Binding-site contacts:
Ligand atom C5A contacts residue ALA150 of chain 2.A at 3.2 Å (hydrophobic).
Ligand atom C2B contacts residue MET224 of chain 2.A at 3.6 Å (hydrophobic).
Ligand atom N2 contacts residue MET221 of chain 2.A at 3.5 Å (h-bond).
Ligand atom N2 contacts residue ASN219 of chain 2.A at 3.4 Å (h-bond).
Ligand atom O1A contacts residue ALA150 of chain 2.A at 3.8 Å.
Ligand atom N3A contacts residue PRO174 of chain 2.A at 3.6 Å (h-bond).
Ligand atom C6B contacts residue VAL188 of chain 2.A at 3.8 Å (hydrophobic).
Ligand atom CL1 contacts residue VAL188 of chain 2.A at 3.5 Å.
Ligand atom C3C contacts residue ILE104 of chain 2.A at 3.6 Å (hydrophobic).
Ligand atom C1B contacts residue TYR152 of chain 2.A at 3.8 Å (hydrophobic).
Ligand atom C4A contacts residue VAL176 of chain 2.A at 3.7 Å (hydrophobic).
Ligand atom C5B contacts residue TYR152 of chain 2.A at 3.8 Å (hydrophobic).
Ligand atom C2D contacts residue SER107 of chain 2.A at 3.8 Å.
Ligand atom O1 contacts residue MET221 of chain 2.A at 3.1 Å (h-bond).
Ligand atom C4C contacts residue TYR128 of chain 2.A at 3.5 Å (hydrophobic).
Ligand atom C6B contacts residue TYR152 of chain 2.A at 3.8 Å (hydrophobic).
Ligand atom C1C contacts residue TYR128 of chain 2.A at 3.5 Å (hydrophobic).
Ligand atom C3B contacts residue MET224 of chain 2.A at 3.4 Å (hydrophobic).
Ligand atom C5 contacts residue LEU106 of chain 2.A at 3.5 Å (hydrophobic).
Ligand atom O1B contacts residue TYR152 of chain 2.A at 3.8 Å.
Ligand atom O1A contacts residue PHE186 of chain 2.A at 2.9 Å.
Ligand atom N3A contacts residue ALA24 of chain 2.C at 3.6 Å.
Ligand atom C1B contacts residue VAL188 of chain 2.A at 3.8 Å (hydrophobic).
Ligand atom C31 contacts residue ASN219 of chain 2.A at 3.8 Å.
Ligand atom C2A contacts residue PHE186 of chain 2.A at 3.3 Å (hydrophobic).
Ligand atom C4A contacts residue PRO174 of chain 2.A at 3.3 Å (hydrophobic).
Ligand atom C4A contacts residue SER175 of chain 2.A at 3.8 Å.
Ligand atom O1D contacts residue SER107 of chain 2.A at 3.2 Å.
Ligand atom C5A contacts residue VAL176 of chain 2.A at 3.2 Å (hydrophobic).
Ligand atom CL2 contacts residue MET224 of chain 2.A at 2.9 Å.
Ligand atom C31 contacts residue LEU106 of chain 2.A at 3.8 Å (hydrophobic).
Ligand atom C3B contacts residue PHE186 of chain 2.A at 3.7 Å (hydrophobic).
Ligand atom C4B contacts residue PHE186 of chain 2.A at 3.4 Å (hydrophobic).
Ligand atom C5C contacts residue VAL188 of chain 2.A at 2.9 Å (hydrophobic).
Ligand atom CL2 contacts residue ILE104 of chain 2.A at 3.1 Å.
Ligand atom C5A contacts residue PHE186 of chain 2.A at 3.5 Å (hydrophobic).
Ligand atom C3 contacts residue LEU106 of chain 2.A at 3.4 Å (hydrophobic).
Ligand atom C3D contacts residue LEU116 of chain 2.A at 3.6 Å (hydrophobic).
Ligand atom C4 contacts residue LEU106 of chain 2.A at 2.5 Å (hydrophobic).
Ligand atom CL1 contacts residue LEU25 of chain 2.C at 3.5 Å.

Sequence of chain 3.C:
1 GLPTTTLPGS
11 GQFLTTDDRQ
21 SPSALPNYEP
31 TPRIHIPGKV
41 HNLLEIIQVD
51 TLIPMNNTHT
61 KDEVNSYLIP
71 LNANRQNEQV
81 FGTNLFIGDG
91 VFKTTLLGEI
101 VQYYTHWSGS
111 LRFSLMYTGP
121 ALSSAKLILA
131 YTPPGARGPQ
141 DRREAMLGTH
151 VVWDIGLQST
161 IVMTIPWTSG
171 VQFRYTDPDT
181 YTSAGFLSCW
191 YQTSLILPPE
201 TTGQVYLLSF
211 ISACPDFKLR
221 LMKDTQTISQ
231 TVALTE

Sequence of chain 2.A:
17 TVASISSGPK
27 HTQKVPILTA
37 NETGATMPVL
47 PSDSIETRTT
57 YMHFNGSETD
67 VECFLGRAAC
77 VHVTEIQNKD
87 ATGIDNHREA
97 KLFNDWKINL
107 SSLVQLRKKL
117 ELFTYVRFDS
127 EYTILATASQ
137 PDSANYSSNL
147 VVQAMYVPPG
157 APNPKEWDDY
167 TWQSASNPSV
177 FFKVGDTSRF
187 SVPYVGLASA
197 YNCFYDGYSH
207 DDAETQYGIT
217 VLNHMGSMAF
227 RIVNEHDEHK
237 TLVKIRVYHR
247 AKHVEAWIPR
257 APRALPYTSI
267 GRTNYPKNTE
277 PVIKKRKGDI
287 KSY

Sequence of chain 2.C:
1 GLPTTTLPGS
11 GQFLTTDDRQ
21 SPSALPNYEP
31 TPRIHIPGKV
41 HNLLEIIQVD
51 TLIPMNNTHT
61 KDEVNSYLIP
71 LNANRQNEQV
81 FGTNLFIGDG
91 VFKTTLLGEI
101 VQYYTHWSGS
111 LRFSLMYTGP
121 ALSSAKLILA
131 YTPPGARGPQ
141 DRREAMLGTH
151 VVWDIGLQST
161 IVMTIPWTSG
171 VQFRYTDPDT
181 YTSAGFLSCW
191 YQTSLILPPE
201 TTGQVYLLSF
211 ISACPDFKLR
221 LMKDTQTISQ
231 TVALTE

The protein below binds the small molecule below.
Small molecule (SMILES): OCCOCOCc1cc(CCCCCOc2c(Cl)cc(C3=NCCO3)cc2Cl)on1